Binding-site contacts:
Ligand atom N02 contacts residue PRO269 of chain 1.B at 4.0 Å.
Ligand atom C18 contacts residue GLN182 of chain 1.B at 4.0 Å.
Ligand atom C14 contacts residue GLN182 of chain 1.B at 3.8 Å.
Ligand atom C12 contacts residue TYR266 of chain 1.B at 3.9 Å (hydrophobic).
Ligand atom C16 contacts residue TYR266 of chain 1.B at 3.4 Å (hydrophobic).
Ligand atom C16 contacts residue GLN182 of chain 1.B at 3.9 Å.
Ligand atom C09 contacts residue PRO269 of chain 1.B at 4.1 Å (hydrophobic).
Ligand atom C08 contacts residue GLU296 of chain 1.B at 3.4 Å.
Ligand atom C07 contacts residue HEM1 of chain 1.G at 3.5 Å.
Ligand atom C16 contacts residue ARG185 of chain 1.B at 3.9 Å.
Ligand atom C09 contacts residue VAL271 of chain 1.B at 3.7 Å (hydrophobic).
Ligand atom C07 contacts residue PHE288 of chain 1.B at 3.6 Å (hydrophobic).
Ligand atom C02 contacts residue PRO269 of chain 1.B at 3.8 Å (hydrophobic).
Ligand atom C02 contacts residue HEM1 of chain 1.G at 3.8 Å.
Ligand atom C17 contacts residue ARG185 of chain 1.B at 3.5 Å.
Ligand atom C04 contacts residue HEM1 of chain 1.G at 4.1 Å.
Ligand atom C03 contacts residue HEM1 of chain 1.G at 3.3 Å.
Ligand atom C06 contacts residue PRO269 of chain 1.B at 3.9 Å (hydrophobic).
Ligand atom C02 contacts residue TRP291 of chain 1.B at 4.0 Å (hydrophobic).
Ligand atom C12 contacts residue GLN182 of chain 1.B at 3.5 Å.
Ligand atom C15 contacts residue ARG185 of chain 1.B at 4.0 Å.
Ligand atom C17 contacts residue GLN182 of chain 1.B at 4.1 Å.
Ligand atom C05 contacts residue VAL271 of chain 1.B at 3.7 Å (hydrophobic).
Ligand atom N11 contacts residue GLN182 of chain 1.B at 3.7 Å.
Ligand atom C08 contacts residue HEM1 of chain 1.G at 4.0 Å.
Ligand atom N02 contacts residue TYR292 of chain 1.B at 3.8 Å.
Ligand atom C15 contacts residue GLN182 of chain 1.B at 3.9 Å.
Ligand atom N02 contacts residue TRP291 of chain 1.B at 2.9 Å (h-bond).
Ligand atom N20 contacts residue HEM1 of chain 1.G at 4.1 Å.
Ligand atom C18 contacts residue HEM1 of chain 1.G at 3.9 Å.
Ligand atom N11 contacts residue TYR292 of chain 1.B at 3.4 Å (h-bond).
Ligand atom N11 contacts residue TYR266 of chain 1.B at 2.8 Å (h-bond).
Ligand atom N01 contacts residue PRO269 of chain 1.B at 3.6 Å.
Ligand atom N02 contacts residue HEM1 of chain 1.G at 3.4 Å.
Ligand atom C06 contacts residue GLU296 of chain 1.B at 3.4 Å.
Ligand atom N02 contacts residue GLU296 of chain 1.B at 2.9 Å (salt-bridge).
Ligand atom C02 contacts residue GLU296 of chain 1.B at 3.6 Å.
Ligand atom C13 contacts residue GLN182 of chain 1.B at 3.5 Å.
Ligand atom C12 contacts residue TYR292 of chain 1.B at 3.3 Å (hydrophobic).
Ligand atom N01 contacts residue GLU296 of chain 1.B at 2.7 Å (salt-bridge).

This protein binds this small molecule.
Small molecule (SMILES): CNCCCc1cncc(CCc2cc(C)cc(N)n2)c1

Sequence of chain 1.B:
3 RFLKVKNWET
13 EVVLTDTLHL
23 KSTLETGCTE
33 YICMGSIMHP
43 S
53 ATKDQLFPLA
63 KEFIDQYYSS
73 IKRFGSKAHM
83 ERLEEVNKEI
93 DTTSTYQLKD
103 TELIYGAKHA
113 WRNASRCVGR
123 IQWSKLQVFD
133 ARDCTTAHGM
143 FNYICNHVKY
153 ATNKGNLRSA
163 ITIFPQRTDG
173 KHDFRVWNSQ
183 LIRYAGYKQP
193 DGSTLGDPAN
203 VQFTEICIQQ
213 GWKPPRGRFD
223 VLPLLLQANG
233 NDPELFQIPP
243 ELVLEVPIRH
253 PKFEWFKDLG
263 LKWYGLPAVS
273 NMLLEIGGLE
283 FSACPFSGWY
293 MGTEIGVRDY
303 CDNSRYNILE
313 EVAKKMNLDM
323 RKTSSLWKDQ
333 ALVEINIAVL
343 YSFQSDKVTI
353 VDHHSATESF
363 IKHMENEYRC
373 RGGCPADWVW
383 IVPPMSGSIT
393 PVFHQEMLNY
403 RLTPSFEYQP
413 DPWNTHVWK